This small molecule binds to this protein.
Small molecule (SMILES): CC(=O)N[C@H]1[C@H](O[C@H]2[C@H](O)[C@@H](NC(C)=O)CO[C@@H]2CO)O[C@H](CO)[C@@H](O)[C@@H]1O

Binding-site contacts:
Ligand atom O3 contacts residue ASN330 of chain 1.B at 2.2 Å (h-bond).
Ligand atom O5 contacts residue PHE325 of chain 1.B at 3.5 Å (h-bond).
Ligand atom O5 contacts residue ASN330 of chain 1.B at 2.5 Å (h-bond).
Ligand atom O6 contacts residue PRO324 of chain 1.B at 3.2 Å (h-bond).
Ligand atom C8 contacts residue ASN330 of chain 1.B at 3.1 Å.
Ligand atom N2 contacts residue ASN330 of chain 1.B at 3.6 Å.
Ligand atom C6 contacts residue PRO324 of chain 1.B at 2.9 Å (hydrophobic).
Ligand atom O5 contacts residue GLY326 of chain 1.B at 3.3 Å.
Ligand atom O3 contacts residue PHE329 of chain 1.B at 3.6 Å.
Ligand atom C5 contacts residue GLY326 of chain 1.B at 4.2 Å.
Ligand atom C5 contacts residue PRO324 of chain 1.B at 4.3 Å (hydrophobic).
Ligand atom O3 contacts residue PHE325 of chain 1.B at 2.5 Å (h-bond).
Ligand atom C3 contacts residue ASN330 of chain 1.B at 2.9 Å.
Ligand atom C1 contacts residue GLY326 of chain 1.B at 4.2 Å.
Ligand atom C2 contacts residue ASN330 of chain 1.B at 2.6 Å.
Ligand atom C5 contacts residue ASN330 of chain 1.B at 3.9 Å.
Ligand atom C6 contacts residue GLY326 of chain 1.B at 4.0 Å.
Ligand atom C4 contacts residue ASN330 of chain 1.B at 4.1 Å.
Ligand atom C5 contacts residue PHE325 of chain 1.B at 3.8 Å (hydrophobic).
Ligand atom C6 contacts residue PHE325 of chain 1.B at 3.3 Å (hydrophobic).
Ligand atom C3 contacts residue PHE325 of chain 1.B at 3.8 Å (hydrophobic).
Ligand atom O3 contacts residue GLY326 of chain 1.B at 4.2 Å.
Ligand atom C7 contacts residue ASN330 of chain 1.B at 3.9 Å.
Ligand atom O3 contacts residue PHE361 of chain 1.B at 4.2 Å.
Ligand atom C1 contacts residue ASN330 of chain 1.B at 1.9 Å.
Ligand atom C4 contacts residue PHE325 of chain 1.B at 4.0 Å (hydrophobic).
Ligand atom O7 contacts residue PRO324 of chain 1.B at 4.5 Å.

Sequence of chain 1.B:
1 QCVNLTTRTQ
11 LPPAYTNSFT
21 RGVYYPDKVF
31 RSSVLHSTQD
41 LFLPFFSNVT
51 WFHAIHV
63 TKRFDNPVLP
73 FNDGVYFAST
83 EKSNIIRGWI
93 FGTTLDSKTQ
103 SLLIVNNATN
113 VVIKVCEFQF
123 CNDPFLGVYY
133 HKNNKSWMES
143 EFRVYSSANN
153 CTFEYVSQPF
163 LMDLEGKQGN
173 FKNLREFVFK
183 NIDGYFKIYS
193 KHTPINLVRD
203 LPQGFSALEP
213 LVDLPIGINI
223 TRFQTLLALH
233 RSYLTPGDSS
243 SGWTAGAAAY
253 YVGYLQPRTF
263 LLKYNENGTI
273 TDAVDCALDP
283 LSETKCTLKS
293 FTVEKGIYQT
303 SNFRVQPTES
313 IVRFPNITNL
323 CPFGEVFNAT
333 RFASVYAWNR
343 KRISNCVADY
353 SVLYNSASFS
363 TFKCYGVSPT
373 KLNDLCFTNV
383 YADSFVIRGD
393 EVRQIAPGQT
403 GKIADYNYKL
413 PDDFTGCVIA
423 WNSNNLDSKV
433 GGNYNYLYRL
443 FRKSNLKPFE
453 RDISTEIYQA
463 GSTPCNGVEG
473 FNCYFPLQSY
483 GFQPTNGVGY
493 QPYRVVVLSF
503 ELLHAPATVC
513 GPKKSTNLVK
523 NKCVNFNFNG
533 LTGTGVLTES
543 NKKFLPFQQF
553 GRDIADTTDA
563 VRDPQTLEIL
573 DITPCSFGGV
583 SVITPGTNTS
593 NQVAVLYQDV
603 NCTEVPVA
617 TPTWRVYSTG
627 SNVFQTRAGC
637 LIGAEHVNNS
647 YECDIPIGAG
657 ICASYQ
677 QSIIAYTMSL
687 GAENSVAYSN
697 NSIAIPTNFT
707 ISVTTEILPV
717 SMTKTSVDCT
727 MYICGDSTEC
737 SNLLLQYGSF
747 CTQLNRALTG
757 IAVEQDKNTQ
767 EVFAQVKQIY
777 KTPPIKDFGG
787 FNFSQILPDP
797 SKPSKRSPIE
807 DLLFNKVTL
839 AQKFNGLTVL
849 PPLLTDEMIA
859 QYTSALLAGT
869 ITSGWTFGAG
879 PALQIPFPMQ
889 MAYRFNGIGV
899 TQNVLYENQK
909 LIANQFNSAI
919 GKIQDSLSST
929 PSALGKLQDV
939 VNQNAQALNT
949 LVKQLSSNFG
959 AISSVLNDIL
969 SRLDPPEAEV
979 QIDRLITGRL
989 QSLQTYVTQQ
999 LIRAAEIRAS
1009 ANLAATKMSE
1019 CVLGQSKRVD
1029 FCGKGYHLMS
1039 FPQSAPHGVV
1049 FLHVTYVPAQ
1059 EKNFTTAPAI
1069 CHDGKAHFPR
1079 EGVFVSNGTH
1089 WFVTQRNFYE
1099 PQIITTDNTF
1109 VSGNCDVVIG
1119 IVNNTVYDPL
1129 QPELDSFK